This protein binds this small molecule.
Small molecule (SMILES): Cc1cccnc1O

Sequence of chain 2.A:
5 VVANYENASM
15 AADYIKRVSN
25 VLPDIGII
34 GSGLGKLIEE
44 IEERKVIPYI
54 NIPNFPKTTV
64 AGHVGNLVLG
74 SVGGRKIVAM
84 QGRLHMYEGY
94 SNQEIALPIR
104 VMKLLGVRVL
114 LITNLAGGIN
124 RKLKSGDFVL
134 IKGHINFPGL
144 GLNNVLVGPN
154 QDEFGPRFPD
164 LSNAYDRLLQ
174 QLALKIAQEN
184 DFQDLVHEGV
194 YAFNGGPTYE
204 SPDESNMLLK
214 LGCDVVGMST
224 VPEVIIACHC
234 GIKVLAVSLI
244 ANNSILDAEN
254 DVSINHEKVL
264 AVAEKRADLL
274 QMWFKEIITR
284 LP

Binding-site contacts:
Ligand atom C4 contacts residue ASN245 of chain 2.A at 3.4 Å.
Ligand atom C4 contacts residue TYR202 of chain 2.A at 4.0 Å (hydrophobic).
Ligand atom N contacts residue GLU203 of chain 2.A at 2.9 Å (salt-bridge).
Ligand atom C3 contacts residue ALA119 of chain 2.A at 3.9 Å (hydrophobic).
Ligand atom N contacts residue ALA119 of chain 2.A at 4.2 Å.
Ligand atom C contacts residue TYR202 of chain 2.A at 4.3 Å (hydrophobic).
Ligand atom C5 contacts residue VAL219 of chain 2.A at 4.1 Å (hydrophobic).
Ligand atom C1 contacts residue TYR202 of chain 2.A at 3.8 Å (hydrophobic).
Ligand atom C3 contacts residue VAL262 of chain 2.A at 4.3 Å (hydrophobic).
Ligand atom C2 contacts residue TYR202 of chain 2.A at 4.0 Å (hydrophobic).
Ligand atom C3 contacts residue GLY120 of chain 2.A at 3.7 Å.
Ligand atom C4 contacts residue GLU203 of chain 2.A at 3.3 Å.
Ligand atom C2 contacts residue GLY120 of chain 2.A at 4.0 Å.
Ligand atom C3 contacts residue ILE257 of chain 2.A at 4.1 Å (hydrophobic).
Ligand atom C5 contacts residue TYR202 of chain 2.A at 3.7 Å (hydrophobic).
Ligand atom C2 contacts residue ASN245 of chain 2.A at 4.4 Å.
Ligand atom C2 contacts residue VAL262 of chain 2.A at 3.8 Å (hydrophobic).
Ligand atom N contacts residue GLY120 of chain 2.A at 3.5 Å (h-bond).
Ligand atom C contacts residue LEU118 of chain 2.A at 3.3 Å (hydrophobic).
Ligand atom O contacts residue TYR202 of chain 2.A at 4.1 Å.
Ligand atom C3 contacts residue ASN245 of chain 2.A at 3.1 Å.
Ligand atom C4 contacts residue GLY120 of chain 2.A at 3.4 Å.
Ligand atom C3 contacts residue TYR202 of chain 2.A at 4.3 Å (hydrophobic).
Ligand atom C5 contacts residue ALA119 of chain 2.A at 4.2 Å (hydrophobic).
Ligand atom C4 contacts residue ALA119 of chain 2.A at 4.1 Å (hydrophobic).
Ligand atom O contacts residue GLU203 of chain 2.A at 4.0 Å.
Ligand atom C1 contacts residue GLY120 of chain 2.A at 4.0 Å.
Ligand atom O contacts residue MET221 of chain 2.A at 3.7 Å.
Ligand atom N contacts residue TYR202 of chain 2.A at 3.6 Å.
Ligand atom C2 contacts residue ALA119 of chain 2.A at 3.8 Å (hydrophobic).
Ligand atom C5 contacts residue GLY120 of chain 2.A at 3.8 Å.
Ligand atom C1 contacts residue ALA119 of chain 2.A at 3.9 Å (hydrophobic).
Ligand atom C3 contacts residue ALA244 of chain 2.A at 3.9 Å (hydrophobic).
Ligand atom C5 contacts residue GLU203 of chain 2.A at 3.9 Å.
Ligand atom O contacts residue GLY220 of chain 2.A at 3.7 Å.
Ligand atom C1 contacts residue LEU118 of chain 2.A at 4.2 Å (hydrophobic).
Ligand atom C2 contacts residue ALA244 of chain 2.A at 3.9 Å (hydrophobic).
Ligand atom C contacts residue ALA119 of chain 2.A at 4.0 Å (hydrophobic).
Ligand atom O contacts residue VAL219 of chain 2.A at 3.9 Å.
Ligand atom N contacts residue VAL219 of chain 2.A at 4.1 Å.